Sequence of chain 2.C:
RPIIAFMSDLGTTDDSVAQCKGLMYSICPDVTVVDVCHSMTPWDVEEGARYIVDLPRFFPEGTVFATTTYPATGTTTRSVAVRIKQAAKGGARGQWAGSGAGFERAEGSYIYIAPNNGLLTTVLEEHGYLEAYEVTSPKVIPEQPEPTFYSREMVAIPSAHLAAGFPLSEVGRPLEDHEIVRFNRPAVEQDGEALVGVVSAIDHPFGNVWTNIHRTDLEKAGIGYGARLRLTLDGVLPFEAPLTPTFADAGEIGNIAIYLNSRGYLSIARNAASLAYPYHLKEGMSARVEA

The small molecule below binds the protein below.
Small molecule (SMILES): Nc1ncnc2c1ncn2[C@@H]1O[C@H](CF)[C@@H](O)[C@H]1O

Binding-site contacts:
Ligand atom C8 contacts residue PHE213 of chain 2.C at 3.5 Å (hydrophobic).
Ligand atom N3 contacts residue PHE254 of chain 2.C at 3.5 Å.
Ligand atom N6 contacts residue ASN215 of chain 2.C at 2.9 Å (h-bond).
Ligand atom O2' contacts residue TRP50 of chain 2.B at 3.4 Å (h-bond).
Ligand atom F19 contacts residue TYR157 of chain 2.B at 3.4 Å.
Ligand atom N6 contacts residue PHE254 of chain 2.C at 3.4 Å.
Ligand atom N7 contacts residue PHE254 of chain 2.C at 3.5 Å.
Ligand atom N7 contacts residue PHE213 of chain 2.C at 3.5 Å.
Ligand atom N3 contacts residue PRO78 of chain 2.B at 3.4 Å.
Ligand atom O3' contacts residue TYR77 of chain 2.B at 3.4 Å (h-bond).
Ligand atom C2 contacts residue PRO78 of chain 2.B at 3.6 Å (hydrophobic).
Ligand atom N3 contacts residue TRP50 of chain 2.B at 3.4 Å (h-bond).
Ligand atom N9 contacts residue PHE254 of chain 2.C at 3.7 Å.
Ligand atom C4 contacts residue PHE254 of chain 2.C at 3.5 Å (hydrophobic).
Ligand atom N7 contacts residue ASN215 of chain 2.C at 3.0 Å (h-bond).
Ligand atom C2 contacts residue PHE254 of chain 2.C at 3.6 Å (hydrophobic).
Ligand atom O2' contacts residue ASP16 of chain 2.B at 2.5 Å (salt-bridge).
Ligand atom C1' contacts residue TYR77 of chain 2.B at 3.6 Å (hydrophobic).
Ligand atom C5 contacts residue PHE254 of chain 2.C at 3.6 Å (hydrophobic).
Ligand atom C2 contacts residue ALA279 of chain 2.C at 3.5 Å (hydrophobic).
Ligand atom F19 contacts residue SER158 of chain 2.B at 2.9 Å.
Ligand atom F19 contacts residue PHE156 of chain 2.B at 3.3 Å.
Ligand atom O3' contacts residue ASP16 of chain 2.B at 2.6 Å (salt-bridge).
Ligand atom C5' contacts residue THR155 of chain 2.B at 3.2 Å.
Ligand atom C6 contacts residue TRP50 of chain 2.B at 3.6 Å (hydrophobic).
Ligand atom O2' contacts residue TYR77 of chain 2.B at 3.2 Å (h-bond).
Ligand atom O4' contacts residue THR80 of chain 2.B at 3.6 Å.
Ligand atom C5' contacts residue PHE156 of chain 2.B at 3.7 Å (hydrophobic).
Ligand atom C2' contacts residue PHE213 of chain 2.C at 3.5 Å (hydrophobic).
Ligand atom C2' contacts residue ASP16 of chain 2.B at 3.4 Å.
Ligand atom C4 contacts residue TRP50 of chain 2.B at 3.3 Å (hydrophobic).
Ligand atom N1 contacts residue PHE254 of chain 2.C at 3.4 Å.
Ligand atom C3' contacts residue ASP16 of chain 2.B at 3.4 Å.
Ligand atom N9 contacts residue TRP50 of chain 2.B at 3.5 Å (h-bond).
Ligand atom N6 contacts residue ARG277 of chain 2.C at 2.9 Å (salt-bridge).
Ligand atom O3' contacts residue SER158 of chain 2.B at 2.7 Å (h-bond).
Ligand atom N1 contacts residue ARG277 of chain 2.C at 3.7 Å.
Ligand atom C5 contacts residue TRP50 of chain 2.B at 3.5 Å (hydrophobic).
Ligand atom N1 contacts residue ALA279 of chain 2.C at 2.9 Å (h-bond).
Ligand atom C6 contacts residue PHE254 of chain 2.C at 3.4 Å (hydrophobic).

Sequence of chain 2.B:
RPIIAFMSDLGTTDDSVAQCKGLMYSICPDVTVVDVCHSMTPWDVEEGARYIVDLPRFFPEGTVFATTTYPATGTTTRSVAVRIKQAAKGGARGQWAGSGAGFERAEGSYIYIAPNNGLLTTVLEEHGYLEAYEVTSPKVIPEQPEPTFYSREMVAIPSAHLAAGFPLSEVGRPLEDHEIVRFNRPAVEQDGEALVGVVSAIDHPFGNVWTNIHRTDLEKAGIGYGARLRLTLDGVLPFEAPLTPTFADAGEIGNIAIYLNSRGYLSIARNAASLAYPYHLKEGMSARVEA